Sequence of chain 1.G:
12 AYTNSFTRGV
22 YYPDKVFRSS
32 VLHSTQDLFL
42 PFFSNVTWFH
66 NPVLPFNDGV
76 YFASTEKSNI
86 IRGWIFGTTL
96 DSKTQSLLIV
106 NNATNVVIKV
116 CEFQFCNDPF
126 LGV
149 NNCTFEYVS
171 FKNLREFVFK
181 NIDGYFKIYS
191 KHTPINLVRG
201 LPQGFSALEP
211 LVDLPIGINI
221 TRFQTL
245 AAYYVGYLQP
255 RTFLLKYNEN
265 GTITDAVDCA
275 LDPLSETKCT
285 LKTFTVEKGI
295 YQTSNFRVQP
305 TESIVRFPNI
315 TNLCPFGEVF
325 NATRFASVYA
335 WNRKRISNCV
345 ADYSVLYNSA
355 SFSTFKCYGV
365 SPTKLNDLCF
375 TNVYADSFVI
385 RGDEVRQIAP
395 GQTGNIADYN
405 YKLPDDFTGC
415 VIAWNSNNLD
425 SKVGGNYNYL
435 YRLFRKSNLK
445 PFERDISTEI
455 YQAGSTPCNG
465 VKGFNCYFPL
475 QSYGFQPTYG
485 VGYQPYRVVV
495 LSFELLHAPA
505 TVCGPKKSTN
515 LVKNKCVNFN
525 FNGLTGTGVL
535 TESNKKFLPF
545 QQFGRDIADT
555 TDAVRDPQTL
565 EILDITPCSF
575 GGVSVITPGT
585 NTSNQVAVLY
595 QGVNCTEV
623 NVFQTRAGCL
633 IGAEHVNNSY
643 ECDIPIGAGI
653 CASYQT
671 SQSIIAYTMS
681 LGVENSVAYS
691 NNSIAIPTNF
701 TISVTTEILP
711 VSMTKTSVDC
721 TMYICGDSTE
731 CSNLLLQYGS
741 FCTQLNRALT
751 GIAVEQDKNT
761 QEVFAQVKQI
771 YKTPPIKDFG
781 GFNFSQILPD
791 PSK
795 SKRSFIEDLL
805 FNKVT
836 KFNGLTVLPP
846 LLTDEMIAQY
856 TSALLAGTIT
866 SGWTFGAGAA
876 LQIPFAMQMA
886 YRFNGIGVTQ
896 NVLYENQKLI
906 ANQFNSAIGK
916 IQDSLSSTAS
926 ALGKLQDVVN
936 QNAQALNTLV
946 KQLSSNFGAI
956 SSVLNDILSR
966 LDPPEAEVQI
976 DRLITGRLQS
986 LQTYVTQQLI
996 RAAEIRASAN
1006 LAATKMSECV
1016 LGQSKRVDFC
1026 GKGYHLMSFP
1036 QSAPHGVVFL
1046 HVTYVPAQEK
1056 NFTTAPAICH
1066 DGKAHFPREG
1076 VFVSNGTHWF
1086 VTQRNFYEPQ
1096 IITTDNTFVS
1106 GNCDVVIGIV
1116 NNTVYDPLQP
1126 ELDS

A protein and the small-molecule ligand that binds it are described below.
Small molecule (SMILES): CC(=O)N[C@@H]1[C@@H](O)[C@H](O)[C@@H](CO)O[C@H]1O

Binding-site contacts:
Ligand atom C5 contacts residue ASN598 of chain 1.G at 3.7 Å.
Ligand atom C7 contacts residue ASN598 of chain 1.G at 3.4 Å.
Ligand atom N2 contacts residue ASN598 of chain 1.G at 2.9 Å (h-bond).
Ligand atom N2 contacts residue GLN626 of chain 1.G at 4.0 Å.
Ligand atom O5 contacts residue ASN598 of chain 1.G at 2.4 Å (h-bond).
Ligand atom C7 contacts residue GLN626 of chain 1.G at 3.7 Å.
Ligand atom O7 contacts residue GLN626 of chain 1.G at 3.0 Å (h-bond).
Ligand atom C1 contacts residue THR600 of chain 1.G at 3.7 Å.
Ligand atom C5 contacts residue THR600 of chain 1.G at 4.3 Å.
Ligand atom C2 contacts residue ASN598 of chain 1.G at 2.5 Å.
Ligand atom C1 contacts residue ASN598 of chain 1.G at 1.4 Å.
Ligand atom C3 contacts residue ASN598 of chain 1.G at 3.8 Å.
Ligand atom O5 contacts residue THR600 of chain 1.G at 3.9 Å.
Ligand atom C4 contacts residue ASN598 of chain 1.G at 4.2 Å.
Ligand atom O7 contacts residue ASN598 of chain 1.G at 3.1 Å.